Sequence of chain 1.D:
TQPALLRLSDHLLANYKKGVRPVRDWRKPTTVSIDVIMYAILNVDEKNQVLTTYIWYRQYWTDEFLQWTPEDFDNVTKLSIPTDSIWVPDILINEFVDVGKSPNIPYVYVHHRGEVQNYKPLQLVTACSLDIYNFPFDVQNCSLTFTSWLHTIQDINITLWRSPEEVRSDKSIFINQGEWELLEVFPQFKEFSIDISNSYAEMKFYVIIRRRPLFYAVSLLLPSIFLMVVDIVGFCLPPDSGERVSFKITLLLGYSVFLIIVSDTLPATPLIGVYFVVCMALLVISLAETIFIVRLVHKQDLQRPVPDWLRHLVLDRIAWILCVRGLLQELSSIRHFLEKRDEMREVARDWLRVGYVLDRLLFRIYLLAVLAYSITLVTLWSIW

This small molecule binds to this protein.
Small molecule (SMILES): CC(=O)N[C@H]1[C@H](O[C@H]2[C@H](O)[C@@H](NC(C)=O)CO[C@@H]2CO)O[C@H](CO)[C@@H](O)[C@@H]1O

Binding-site contacts:
Ligand atom N2 contacts residue ILE215 of chain 1.D at 4.0 Å.
Ligand atom O6 contacts residue PHE193 of chain 1.D at 3.2 Å.
Ligand atom C8 contacts residue ILE215 of chain 1.D at 3.6 Å (hydrophobic).
Ligand atom C4 contacts residue ASN148 of chain 1.D at 4.3 Å.
Ligand atom O4 contacts residue TYR213 of chain 1.D at 3.7 Å.
Ligand atom O5 contacts residue TYR213 of chain 1.D at 4.2 Å.
Ligand atom C1 contacts residue ASN148 of chain 1.D at 1.4 Å.
Ligand atom O5 contacts residue ASN148 of chain 1.D at 2.4 Å (h-bond).
Ligand atom C7 contacts residue TYR213 of chain 1.D at 4.0 Å (hydrophobic).
Ligand atom O7 contacts residue GLN195 of chain 1.D at 3.8 Å.
Ligand atom C6 contacts residue PHE193 of chain 1.D at 3.7 Å (hydrophobic).
Ligand atom C2 contacts residue GLN195 of chain 1.D at 3.9 Å.
Ligand atom C7 contacts residue ASN148 of chain 1.D at 3.5 Å.
Ligand atom C7 contacts residue LYS197 of chain 1.D at 3.4 Å.
Ligand atom C7 contacts residue ILE215 of chain 1.D at 4.3 Å (hydrophobic).
Ligand atom C6 contacts residue TYR213 of chain 1.D at 3.8 Å (hydrophobic).
Ligand atom C3 contacts residue ASN148 of chain 1.D at 3.8 Å.
Ligand atom C8 contacts residue LYS197 of chain 1.D at 3.8 Å.
Ligand atom O4 contacts residue GLN195 of chain 1.D at 4.3 Å.
Ligand atom O7 contacts residue LYS197 of chain 1.D at 2.3 Å (salt-bridge).
Ligand atom C2 contacts residue ASN148 of chain 1.D at 2.5 Å.
Ligand atom O6 contacts residue SER150 of chain 1.D at 4.4 Å.
Ligand atom O3 contacts residue GLN195 of chain 1.D at 4.1 Å.
Ligand atom C5 contacts residue TYR213 of chain 1.D at 3.5 Å (hydrophobic).
Ligand atom C4 contacts residue GLN195 of chain 1.D at 4.1 Å.
Ligand atom C5 contacts residue ASN148 of chain 1.D at 3.6 Å.
Ligand atom C1 contacts residue GLN195 of chain 1.D at 4.5 Å.
Ligand atom C8 contacts residue GLU191 of chain 1.D at 4.2 Å.
Ligand atom O5 contacts residue PHE193 of chain 1.D at 4.3 Å.
Ligand atom C4 contacts residue TYR213 of chain 1.D at 4.4 Å (hydrophobic).
Ligand atom N2 contacts residue ASN148 of chain 1.D at 2.9 Å (h-bond).
Ligand atom O5 contacts residue GLN195 of chain 1.D at 4.3 Å.
Ligand atom C1 contacts residue TYR213 of chain 1.D at 4.1 Å (hydrophobic).
Ligand atom O6 contacts residue TYR213 of chain 1.D at 3.2 Å.
Ligand atom O7 contacts residue ASN148 of chain 1.D at 3.8 Å.
Ligand atom C3 contacts residue GLN195 of chain 1.D at 4.4 Å.
Ligand atom O7 contacts residue TYR213 of chain 1.D at 3.5 Å (h-bond).